Sequence of chain 1.H:
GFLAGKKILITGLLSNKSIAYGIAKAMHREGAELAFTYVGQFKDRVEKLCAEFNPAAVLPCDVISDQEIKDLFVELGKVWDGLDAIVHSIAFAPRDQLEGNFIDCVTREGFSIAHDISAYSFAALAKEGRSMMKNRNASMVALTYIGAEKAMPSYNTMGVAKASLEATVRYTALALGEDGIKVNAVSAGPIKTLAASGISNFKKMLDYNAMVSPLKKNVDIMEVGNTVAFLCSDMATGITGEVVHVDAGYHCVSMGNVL

The protein below binds the small molecule below.
Small molecule (SMILES): COc1ccc(Cn2cnc3cc4c(cc32)CCCC4)cc1C

Binding-site contacts:
Ligand atom C22 contacts residue PRO174 of chain 1.H at 3.4 Å (hydrophobic).
Ligand atom O21 contacts residue TYR176 of chain 1.H at 3.7 Å.
Ligand atom C22 contacts residue TYR176 of chain 1.H at 3.9 Å (hydrophobic).
Ligand atom C20 contacts residue ALA114 of chain 1.H at 3.9 Å (hydrophobic).
Ligand atom C10 contacts residue NAD1 of chain 1.NA at 3.5 Å.
Ligand atom C15 contacts residue TYR176 of chain 1.H at 3.9 Å (hydrophobic).
Ligand atom C8 contacts residue TYR176 of chain 1.H at 3.5 Å (hydrophobic).
Ligand atom N9 contacts residue TYR176 of chain 1.H at 3.7 Å.
Ligand atom C19 contacts residue PHE113 of chain 1.H at 3.9 Å (hydrophobic).
Ligand atom C3 contacts residue ALA112 of chain 1.H at 3.9 Å (hydrophobic).
Ligand atom C8 contacts residue NAD1 of chain 1.NA at 3.6 Å.
Ligand atom O21 contacts residue PRO174 of chain 1.H at 3.5 Å (h-bond).
Ligand atom C14 contacts residue MET226 of chain 1.H at 3.6 Å (hydrophobic).
Ligand atom C11 contacts residue PHE223 of chain 1.H at 3.7 Å (hydrophobic).
Ligand atom N7 contacts residue NAD1 of chain 1.NA at 2.8 Å (h-bond).
Ligand atom C17 contacts residue ALA216 of chain 1.H at 3.4 Å (hydrophobic).
Ligand atom C23 contacts residue ILE220 of chain 1.H at 3.9 Å (hydrophobic).
Ligand atom C14 contacts residue TYR176 of chain 1.H at 3.6 Å (hydrophobic).
Ligand atom O21 contacts residue MET226 of chain 1.H at 3.3 Å (h-bond).
Ligand atom C4 contacts residue ALA216 of chain 1.H at 3.5 Å (hydrophobic).
Ligand atom C13 contacts residue TYR176 of chain 1.H at 3.6 Å (hydrophobic).
Ligand atom C5 contacts residue TYR176 of chain 1.H at 3.8 Å (hydrophobic).
Ligand atom C22 contacts residue TYR166 of chain 1.H at 3.9 Å (hydrophobic).
Ligand atom C19 contacts residue ALA114 of chain 1.H at 3.5 Å (hydrophobic).
Ligand atom C20 contacts residue PHE113 of chain 1.H at 3.8 Å (hydrophobic).
Ligand atom C15 contacts residue MET226 of chain 1.H at 4.0 Å (hydrophobic).
Ligand atom C20 contacts residue ALA112 of chain 1.H at 3.9 Å (hydrophobic).
Ligand atom C3 contacts residue NAD1 of chain 1.NA at 3.5 Å.
Ligand atom C16 contacts residue TYR166 of chain 1.H at 3.8 Å (hydrophobic).
Ligand atom C10 contacts residue PHE223 of chain 1.H at 3.7 Å (hydrophobic).
Ligand atom C12 contacts residue TYR176 of chain 1.H at 3.9 Å (hydrophobic).
Ligand atom C22 contacts residue MET173 of chain 1.H at 3.9 Å (hydrophobic).
Ligand atom C22 contacts residue MET226 of chain 1.H at 3.5 Å (hydrophobic).
Ligand atom C11 contacts residue TYR176 of chain 1.H at 4.0 Å (hydrophobic).
Ligand atom C23 contacts residue SER175 of chain 1.H at 3.9 Å.
Ligand atom N7 contacts residue TYR176 of chain 1.H at 2.9 Å (h-bond).
Ligand atom C6 contacts residue TYR176 of chain 1.H at 3.7 Å (hydrophobic).
Ligand atom C15 contacts residue TYR166 of chain 1.H at 3.4 Å (hydrophobic).
Ligand atom C6 contacts residue NAD1 of chain 1.NA at 3.4 Å.
Ligand atom C2 contacts residue ALA216 of chain 1.H at 3.8 Å (hydrophobic).